Binding-site contacts:
Ligand atom C8 contacts residue ASN254 of chain 1.A at 4.5 Å.
Ligand atom C1 contacts residue ASN254 of chain 1.A at 1.4 Å.
Ligand atom O5 contacts residue LEU257 of chain 1.A at 3.9 Å.
Ligand atom C6 contacts residue SER256 of chain 1.A at 3.6 Å.
Ligand atom C5 contacts residue SER256 of chain 1.A at 3.1 Å.
Ligand atom O5 contacts residue SER256 of chain 1.A at 2.9 Å (h-bond).
Ligand atom C1 contacts residue SER256 of chain 1.A at 3.4 Å.
Ligand atom O6 contacts residue LEU257 of chain 1.A at 3.9 Å.
Ligand atom C6 contacts residue LEU257 of chain 1.A at 4.0 Å (hydrophobic).
Ligand atom O5 contacts residue ASN254 of chain 1.A at 2.2 Å (h-bond).
Ligand atom C4 contacts residue ASN254 of chain 1.A at 4.1 Å.
Ligand atom C5 contacts residue ASN254 of chain 1.A at 3.5 Å.
Ligand atom N2 contacts residue ASN254 of chain 1.A at 2.9 Å (h-bond).
Ligand atom C2 contacts residue ASN254 of chain 1.A at 2.5 Å.
Ligand atom C3 contacts residue ASN254 of chain 1.A at 3.7 Å.
Ligand atom O7 contacts residue ASN254 of chain 1.A at 3.7 Å.
Ligand atom C7 contacts residue ASN254 of chain 1.A at 3.4 Å.

The protein below binds the small molecule below.
Small molecule (SMILES): CC(=O)N[C@@H]1[C@@H](O)[C@H](O)[C@@H](CO)O[C@H]1O

Sequence of chain 1.A:
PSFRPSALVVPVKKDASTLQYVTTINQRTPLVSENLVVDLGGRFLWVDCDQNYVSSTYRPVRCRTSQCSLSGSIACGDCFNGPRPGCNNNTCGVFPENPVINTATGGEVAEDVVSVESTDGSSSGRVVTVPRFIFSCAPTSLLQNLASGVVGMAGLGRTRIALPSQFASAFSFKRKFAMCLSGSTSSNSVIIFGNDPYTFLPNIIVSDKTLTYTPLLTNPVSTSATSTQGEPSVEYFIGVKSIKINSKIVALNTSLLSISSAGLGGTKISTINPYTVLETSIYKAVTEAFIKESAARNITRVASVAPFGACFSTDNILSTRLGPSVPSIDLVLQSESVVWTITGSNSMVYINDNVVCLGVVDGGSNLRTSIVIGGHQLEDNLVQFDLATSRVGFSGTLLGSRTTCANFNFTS